Sequence of chain 1.D:
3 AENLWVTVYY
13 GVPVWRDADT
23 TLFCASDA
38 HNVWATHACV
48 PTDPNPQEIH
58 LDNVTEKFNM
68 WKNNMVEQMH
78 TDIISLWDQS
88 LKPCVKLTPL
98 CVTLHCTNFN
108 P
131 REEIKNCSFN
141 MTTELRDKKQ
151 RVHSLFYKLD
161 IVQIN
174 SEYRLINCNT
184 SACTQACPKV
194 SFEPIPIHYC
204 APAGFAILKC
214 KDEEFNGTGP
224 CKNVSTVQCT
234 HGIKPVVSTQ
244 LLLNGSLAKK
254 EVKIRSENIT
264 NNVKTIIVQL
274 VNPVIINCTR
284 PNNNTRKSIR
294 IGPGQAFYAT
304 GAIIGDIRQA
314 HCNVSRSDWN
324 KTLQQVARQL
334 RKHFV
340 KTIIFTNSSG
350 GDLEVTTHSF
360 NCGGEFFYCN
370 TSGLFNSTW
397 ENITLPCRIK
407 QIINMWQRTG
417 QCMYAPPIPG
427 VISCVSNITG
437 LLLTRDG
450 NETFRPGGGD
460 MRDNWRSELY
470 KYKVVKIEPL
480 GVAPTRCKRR

A protein and the small-molecule ligand that binds it are described below.
Small molecule (SMILES): CC(=O)N[C@@H]1[C@@H](O)[C@H](O)[C@@H](CO)O[C@H]1O

Binding-site contacts:
Ligand atom N2 contacts residue THR221 of chain 1.D at 3.8 Å.
Ligand atom C8 contacts residue ILE262 of chain 1.D at 4.2 Å (hydrophobic).
Ligand atom O5 contacts residue THR221 of chain 1.D at 4.0 Å.
Ligand atom C7 contacts residue ASN219 of chain 1.D at 3.0 Å.
Ligand atom C5 contacts residue THR221 of chain 1.D at 3.7 Å.
Ligand atom C1 contacts residue ASN219 of chain 1.D at 1.4 Å.
Ligand atom N2 contacts residue ASN219 of chain 1.D at 2.9 Å (h-bond).
Ligand atom C8 contacts residue SER259 of chain 1.D at 3.4 Å.
Ligand atom O5 contacts residue ASN219 of chain 1.D at 2.4 Å (h-bond).
Ligand atom C3 contacts residue THR221 of chain 1.D at 4.5 Å.
Ligand atom O7 contacts residue ASN219 of chain 1.D at 2.7 Å (h-bond).
Ligand atom C2 contacts residue ASN219 of chain 1.D at 2.4 Å.
Ligand atom C8 contacts residue GLU260 of chain 1.D at 3.2 Å.
Ligand atom O6 contacts residue PRO223 of chain 1.D at 3.9 Å.
Ligand atom C1 contacts residue THR221 of chain 1.D at 3.9 Å.
Ligand atom C2 contacts residue THR221 of chain 1.D at 4.3 Å.
Ligand atom O6 contacts residue THR221 of chain 1.D at 4.3 Å.
Ligand atom C6 contacts residue THR221 of chain 1.D at 4.5 Å.
Ligand atom O7 contacts residue HIS336 of chain 1.D at 3.8 Å.
Ligand atom C3 contacts residue ASN219 of chain 1.D at 3.8 Å.
Ligand atom C5 contacts residue ASN219 of chain 1.D at 3.7 Å.
Ligand atom C4 contacts residue ASN219 of chain 1.D at 4.2 Å.
Ligand atom C8 contacts residue ASN219 of chain 1.D at 4.2 Å.